Sequence of chain 1.A:
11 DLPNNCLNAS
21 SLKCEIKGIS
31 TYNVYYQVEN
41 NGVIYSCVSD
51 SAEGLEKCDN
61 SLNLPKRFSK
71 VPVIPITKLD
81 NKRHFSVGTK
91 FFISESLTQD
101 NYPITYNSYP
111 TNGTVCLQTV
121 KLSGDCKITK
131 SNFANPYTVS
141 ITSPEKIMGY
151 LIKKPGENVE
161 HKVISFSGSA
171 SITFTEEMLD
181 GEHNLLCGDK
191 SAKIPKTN

Binding-site contacts:
Ligand atom C3 contacts residue ASN112 of chain 1.A at 3.8 Å.
Ligand atom C2 contacts residue ASN112 of chain 1.A at 2.4 Å.
Ligand atom C7 contacts residue ASN112 of chain 1.A at 3.5 Å.
Ligand atom O7 contacts residue ASN112 of chain 1.A at 3.7 Å.
Ligand atom C4 contacts residue ASN112 of chain 1.A at 4.2 Å.
Ligand atom O6 contacts residue PRO103 of chain 1.A at 3.9 Å.
Ligand atom C1 contacts residue ASN112 of chain 1.A at 1.4 Å.
Ligand atom N2 contacts residue ASN112 of chain 1.A at 2.9 Å (h-bond).
Ligand atom O5 contacts residue ASN112 of chain 1.A at 2.4 Å (h-bond).
Ligand atom C5 contacts residue ASN112 of chain 1.A at 3.7 Å.
Ligand atom O6 contacts residue LEU12 of chain 1.A at 4.3 Å.

A protein and the small-molecule ligand that binds it are described below.
Small molecule (SMILES): CC(=O)N[C@H]1[C@H](O[C@H]2[C@H](O)[C@@H](NC(C)=O)CO[C@@H]2CO)O[C@H](CO)[C@@H](O)[C@@H]1O